Binding-site contacts:
Ligand atom N9 contacts residue TYR33 of chain 1.A at 3.7 Å.
Ligand atom C5 contacts residue TRP33 of chain 1.B at 3.9 Å (hydrophobic).
Ligand atom O4 contacts residue LYS59 of chain 1.B at 3.9 Å.
Ligand atom O3B contacts residue ARG50 of chain 1.B at 3.3 Å (salt-bridge).
Ligand atom C1 contacts residue TRP92 of chain 1.A at 3.6 Å (hydrophobic).
Ligand atom C2 contacts residue TRP92 of chain 1.A at 3.7 Å (hydrophobic).
Ligand atom O4 contacts residue TRP33 of chain 1.B at 3.0 Å.
Ligand atom O3B contacts residue TRP97 of chain 1.A at 4.0 Å.
Ligand atom C4 contacts residue TRP33 of chain 1.B at 3.4 Å (hydrophobic).
Ligand atom N3 contacts residue TRP97 of chain 1.A at 3.5 Å (h-bond).
Ligand atom O3A contacts residue TRP97 of chain 1.A at 3.0 Å (h-bond).
Ligand atom C6 contacts residue TYR101 of chain 1.B at 3.5 Å (hydrophobic).
Ligand atom O8 contacts residue TYR99 of chain 1.B at 2.8 Å (h-bond).
Ligand atom O3B contacts residue TRP92 of chain 1.A at 3.6 Å.
Ligand atom O4 contacts residue ARG50 of chain 1.B at 2.9 Å (salt-bridge).
Ligand atom O3A contacts residue TYR99 of chain 1.B at 3.6 Å.
Ligand atom C8 contacts residue TYR33 of chain 1.A at 3.9 Å (hydrophobic).
Ligand atom C10 contacts residue TYR101 of chain 1.B at 3.8 Å (hydrophobic).
Ligand atom O3B contacts residue HIS35 of chain 1.B at 3.5 Å.
Ligand atom O8 contacts residue SER105 of chain 1.B at 3.5 Å (h-bond).
Ligand atom C5 contacts residue TYR101 of chain 1.B at 3.7 Å (hydrophobic).
Ligand atom C7 contacts residue TYR99 of chain 1.B at 4.0 Å (hydrophobic).
Ligand atom N3 contacts residue TRP92 of chain 1.A at 3.6 Å.
Ligand atom N9 contacts residue TYR101 of chain 1.B at 3.8 Å.
Ligand atom C3 contacts residue TRP33 of chain 1.B at 3.9 Å (hydrophobic).
Ligand atom C7 contacts residue TYR33 of chain 1.A at 3.7 Å (hydrophobic).
Ligand atom C6 contacts residue TRP92 of chain 1.A at 3.6 Å (hydrophobic).
Ligand atom C8 contacts residue TYR99 of chain 1.B at 3.7 Å (hydrophobic).
Ligand atom C4 contacts residue TRP92 of chain 1.A at 3.4 Å (hydrophobic).
Ligand atom O8 contacts residue TYR33 of chain 1.A at 4.0 Å.
Ligand atom C3 contacts residue TRP92 of chain 1.A at 3.4 Å (hydrophobic).
Ligand atom C5 contacts residue TRP92 of chain 1.A at 3.4 Å (hydrophobic).
Ligand atom C7 contacts residue TRP92 of chain 1.A at 3.8 Å (hydrophobic).
Ligand atom N3 contacts residue HIS35 of chain 1.B at 3.7 Å.
Ligand atom C1 contacts residue TYR101 of chain 1.B at 3.9 Å (hydrophobic).
Ligand atom O8 contacts residue TYR101 of chain 1.B at 4.0 Å.
Ligand atom O4 contacts residue TRP92 of chain 1.A at 3.6 Å.
Ligand atom O3B contacts residue TRP33 of chain 1.B at 4.0 Å.
Ligand atom C11 contacts residue TYR101 of chain 1.B at 3.5 Å (hydrophobic).
Ligand atom O3A contacts residue HIS35 of chain 1.B at 3.0 Å (h-bond).

Sequence of chain 1.B:
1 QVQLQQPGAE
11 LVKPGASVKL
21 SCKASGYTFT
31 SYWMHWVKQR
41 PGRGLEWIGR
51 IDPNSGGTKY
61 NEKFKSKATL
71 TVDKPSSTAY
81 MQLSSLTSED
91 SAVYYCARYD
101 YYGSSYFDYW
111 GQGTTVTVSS

Sequence of chain 1.A:
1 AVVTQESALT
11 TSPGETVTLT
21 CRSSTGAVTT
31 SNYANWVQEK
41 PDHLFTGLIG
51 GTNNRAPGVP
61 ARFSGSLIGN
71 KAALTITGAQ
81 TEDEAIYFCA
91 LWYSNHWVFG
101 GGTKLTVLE

The small molecule below binds the protein below.
Small molecule (SMILES): O=C([O-])CCCCCNC(=O)Cc1cc(I)c(O)c([N+](=O)[O-])c1